The protein below binds the small molecule below.
Small molecule (SMILES): CCn1ncc(-c2nc3c(N4CCC(n5c(=O)[nH]c6ncccc65)CC4)ncnc3n2C)c1C

Sequence of chain 1.B:
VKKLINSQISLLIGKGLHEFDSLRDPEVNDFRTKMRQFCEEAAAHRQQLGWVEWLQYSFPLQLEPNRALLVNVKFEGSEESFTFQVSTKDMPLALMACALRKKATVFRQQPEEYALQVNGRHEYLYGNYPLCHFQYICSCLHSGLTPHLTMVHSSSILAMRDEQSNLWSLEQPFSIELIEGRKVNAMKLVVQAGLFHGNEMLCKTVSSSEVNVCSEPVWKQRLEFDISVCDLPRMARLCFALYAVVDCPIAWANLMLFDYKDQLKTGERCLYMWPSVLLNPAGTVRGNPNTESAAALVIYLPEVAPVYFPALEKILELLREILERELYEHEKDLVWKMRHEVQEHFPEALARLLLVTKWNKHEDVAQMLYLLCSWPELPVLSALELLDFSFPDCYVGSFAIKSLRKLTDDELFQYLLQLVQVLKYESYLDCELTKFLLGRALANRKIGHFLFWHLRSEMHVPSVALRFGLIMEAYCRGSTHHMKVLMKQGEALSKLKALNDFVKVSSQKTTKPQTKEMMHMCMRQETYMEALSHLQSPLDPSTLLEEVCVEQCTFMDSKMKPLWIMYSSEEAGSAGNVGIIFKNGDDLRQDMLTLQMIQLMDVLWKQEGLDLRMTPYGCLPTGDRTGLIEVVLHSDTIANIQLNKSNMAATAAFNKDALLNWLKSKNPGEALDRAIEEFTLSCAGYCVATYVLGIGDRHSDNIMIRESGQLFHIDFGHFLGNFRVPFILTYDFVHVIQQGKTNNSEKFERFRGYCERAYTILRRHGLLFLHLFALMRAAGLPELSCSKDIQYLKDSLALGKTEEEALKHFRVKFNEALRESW

Binding-site contacts:
Ligand atom C05 contacts residue TRP656 of chain 1.B at 3.7 Å (hydrophobic).
Ligand atom C11 contacts residue ILE806 of chain 1.B at 3.8 Å (hydrophobic).
Ligand atom C24 contacts residue MET648 of chain 1.B at 3.5 Å (hydrophobic).
Ligand atom N08 contacts residue VAL724 of chain 1.B at 3.1 Å (h-bond).
Ligand atom C31 contacts residue TYR709 of chain 1.B at 3.5 Å (hydrophobic).
Ligand atom C32 contacts residue MET648 of chain 1.B at 3.3 Å (hydrophobic).
Ligand atom C32 contacts residue ILE673 of chain 1.B at 3.9 Å (hydrophobic).
Ligand atom C04 contacts residue MET796 of chain 1.B at 3.7 Å (hydrophobic).
Ligand atom C34 contacts residue LYS675 of chain 1.B at 3.7 Å.
Ligand atom C25 contacts residue TRP656 of chain 1.B at 3.6 Å (hydrophobic).
Ligand atom C02 contacts residue ILE673 of chain 1.B at 3.6 Å (hydrophobic).
Ligand atom C31 contacts residue ILE806 of chain 1.B at 3.5 Å (hydrophobic).
Ligand atom N06 contacts residue TRP656 of chain 1.B at 3.8 Å.
Ligand atom C34 contacts residue ASP683 of chain 1.B at 3.9 Å.
Ligand atom N30 contacts residue TYR709 of chain 1.B at 3.5 Å (h-bond).
Ligand atom N03 contacts residue ILE806 of chain 1.B at 3.8 Å.
Ligand atom C09 contacts residue MET796 of chain 1.B at 3.8 Å (hydrophobic).
Ligand atom C23 contacts residue PHE647 of chain 1.B at 3.5 Å (hydrophobic).
Ligand atom N06 contacts residue MET796 of chain 1.B at 3.4 Å.
Ligand atom N22 contacts residue LYS604 of chain 1.B at 3.9 Å.
Ligand atom C33 contacts residue ASP807 of chain 1.B at 3.6 Å.
Ligand atom C19 contacts residue ASN732 of chain 1.B at 3.7 Å.
Ligand atom C07 contacts residue SER727 of chain 1.B at 3.4 Å.
Ligand atom C34 contacts residue ILE721 of chain 1.B at 3.7 Å (hydrophobic).
Ligand atom N30 contacts residue ASP807 of chain 1.B at 3.9 Å.
Ligand atom C05 contacts residue MET796 of chain 1.B at 3.5 Å (hydrophobic).
Ligand atom C25 contacts residue MET648 of chain 1.B at 3.5 Å (hydrophobic).
Ligand atom N30 contacts residue ILE721 of chain 1.B at 3.9 Å.
Ligand atom C10 contacts residue GLU722 of chain 1.B at 3.1 Å.
Ligand atom C07 contacts residue MET796 of chain 1.B at 3.8 Å (hydrophobic).
Ligand atom O27 contacts residue ASN732 of chain 1.B at 2.6 Å (h-bond).
Ligand atom N12 contacts residue TRP656 of chain 1.B at 3.8 Å.
Ligand atom C10 contacts residue TYR709 of chain 1.B at 3.9 Å (hydrophobic).
Ligand atom C24 contacts residue TRP656 of chain 1.B at 3.7 Å (hydrophobic).
Ligand atom C33 contacts residue ILE721 of chain 1.B at 3.6 Å (hydrophobic).
Ligand atom N29 contacts residue ILE721 of chain 1.B at 3.7 Å.
Ligand atom C07 contacts residue VAL724 of chain 1.B at 3.1 Å (hydrophobic).
Ligand atom C23 contacts residue MET648 of chain 1.B at 3.7 Å (hydrophobic).
Ligand atom C11 contacts residue ILE673 of chain 1.B at 3.8 Å (hydrophobic).
Ligand atom C34 contacts residue ASP807 of chain 1.B at 3.3 Å.